Binding-site contacts:
Ligand atom CAY contacts residue TYR48 of chain 1.I at 3.3 Å (hydrophobic).
Ligand atom CAY contacts residue ILE59 of chain 1.I at 3.7 Å (hydrophobic).
Ligand atom CD2 contacts residue TRP38 of chain 1.I at 3.6 Å (hydrophobic).
Ligand atom OAS contacts residue TYR48 of chain 1.I at 3.7 Å.
Ligand atom CG contacts residue HIS65 of chain 1.I at 3.7 Å.
Ligand atom OAB contacts residue TYR62 of chain 1.I at 3.6 Å.
Ligand atom NAQ contacts residue TYR62 of chain 1.I at 3.7 Å.
Ligand atom CAA contacts residue ASN17 of chain 1.I at 3.7 Å.
Ligand atom CAG contacts residue TYR48 of chain 1.I at 3.6 Å (hydrophobic).
Ligand atom CBA contacts residue TYR48 of chain 1.I at 3.7 Å (hydrophobic).
Ligand atom O contacts residue TYR48 of chain 1.I at 1.9 Å (h-bond).
Ligand atom CA contacts residue HIS60 of chain 1.I at 3.4 Å.
Ligand atom CAE contacts residue TYR48 of chain 1.I at 3.5 Å (hydrophobic).
Ligand atom CG contacts residue SER61 of chain 1.I at 3.6 Å.
Ligand atom CD2 contacts residue TYR48 of chain 1.I at 3.8 Å (hydrophobic).
Ligand atom CAJ contacts residue ILE59 of chain 1.I at 3.7 Å (hydrophobic).
Ligand atom C contacts residue TYR48 of chain 1.I at 2.9 Å (hydrophobic).
Ligand atom CAK contacts residue PHE41 of chain 1.I at 3.8 Å (hydrophobic).
Ligand atom CAF contacts residue TYR48 of chain 1.I at 3.5 Å (hydrophobic).
Ligand atom CBA contacts residue PRO49 of chain 1.I at 3.5 Å (hydrophobic).
Ligand atom OAS contacts residue PRO49 of chain 1.I at 3.5 Å.
Ligand atom NAP contacts residue PRO49 of chain 1.I at 3.5 Å.
Ligand atom OD1 contacts residue TYR62 of chain 1.I at 3.8 Å.
Ligand atom OD1 contacts residue HIS65 of chain 1.I at 2.9 Å (h-bond).
Ligand atom CB contacts residue TYR48 of chain 1.I at 3.2 Å (hydrophobic).
Ligand atom CG contacts residue TRP38 of chain 1.I at 3.8 Å (hydrophobic).
Ligand atom NAR contacts residue HIS60 of chain 1.I at 3.0 Å (h-bond).
Ligand atom OD1 contacts residue SER61 of chain 1.I at 2.7 Å (h-bond).
Ligand atom NAP contacts residue ARG57 of chain 1.I at 3.6 Å (salt-bridge).
Ligand atom CBA contacts residue ILE59 of chain 1.I at 3.5 Å (hydrophobic).
Ligand atom CAE contacts residue HIS60 of chain 1.I at 3.5 Å.
Ligand atom CB contacts residue HIS60 of chain 1.I at 3.5 Å.
Ligand atom CAH contacts residue TYR48 of chain 1.I at 3.5 Å (hydrophobic).
Ligand atom CAX contacts residue TYR48 of chain 1.I at 3.5 Å (hydrophobic).
Ligand atom CA contacts residue TYR48 of chain 1.I at 3.6 Å (hydrophobic).
Ligand atom CAJ contacts residue PRO49 of chain 1.I at 3.5 Å (hydrophobic).
Ligand atom C contacts residue HIS60 of chain 1.I at 3.7 Å.
Ligand atom CAI contacts residue PRO49 of chain 1.I at 3.3 Å (hydrophobic).
Ligand atom CAG contacts residue ILE59 of chain 1.I at 3.4 Å (hydrophobic).
Ligand atom OAT contacts residue TYR62 of chain 1.I at 3.1 Å.

A protein and the small-molecule ligand that binds it are described below.
Small molecule (SMILES): Cc1cc(CC(=O)N2C[C@H](O)C[C@H]2C(=O)NCc2ccc(-c3cnco3)cc2)on1

Sequence of chain 1.I:
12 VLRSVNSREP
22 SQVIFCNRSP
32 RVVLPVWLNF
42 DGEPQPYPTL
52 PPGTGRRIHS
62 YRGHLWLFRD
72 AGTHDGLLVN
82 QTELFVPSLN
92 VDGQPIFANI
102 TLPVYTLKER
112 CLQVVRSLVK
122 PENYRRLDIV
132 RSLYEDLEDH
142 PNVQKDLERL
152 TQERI